Binding-site contacts:
Ligand atom SG2 contacts residue PRO12 of chain 1.D at 3.7 Å.
Ligand atom O11 contacts residue ARG173 of chain 1.D at 3.3 Å (salt-bridge).
Ligand atom O12 contacts residue TYR169 of chain 1.D at 2.5 Å (h-bond).
Ligand atom CG1 contacts residue TYR13 of chain 1.D at 3.3 Å (hydrophobic).
Ligand atom O2 contacts residue ILE55 of chain 1.D at 2.9 Å (h-bond).
Ligand atom SG2 contacts residue SER11 of chain 1.D at 3.2 Å (h-bond).
Ligand atom N2 contacts residue ILE55 of chain 1.D at 2.9 Å (h-bond).
Ligand atom CB2 contacts residue SER11 of chain 1.D at 3.6 Å.
Ligand atom C1 contacts residue ASP68 of chain 1.D at 3.4 Å.
Ligand atom O02 contacts residue ASP68 of chain 1.D at 3.4 Å.
Ligand atom O32 contacts residue GLY53 of chain 1.D at 3.3 Å (h-bond).
Ligand atom CD1 contacts residue ILE55 of chain 1.D at 3.6 Å (hydrophobic).
Ligand atom C3 contacts residue LYS136 of chain 1.H at 3.4 Å.
Ligand atom O12 contacts residue ARG173 of chain 1.D at 3.0 Å (salt-bridge).
Ligand atom C09 contacts residue TYR169 of chain 1.D at 3.4 Å (hydrophobic).
Ligand atom CD1 contacts residue TYR13 of chain 1.D at 3.3 Å (hydrophobic).
Ligand atom O32 contacts residue PRO39 of chain 1.D at 3.2 Å (h-bond).
Ligand atom O32 contacts residue SER38 of chain 1.D at 3.3 Å.
Ligand atom CA3 contacts residue GLY53 of chain 1.D at 3.4 Å.
Ligand atom N1 contacts residue ASP68 of chain 1.D at 2.8 Å (salt-bridge).
Ligand atom N3 contacts residue TYR115 of chain 1.D at 2.8 Å (h-bond).
Ligand atom O31 contacts residue PRO39 of chain 1.D at 3.6 Å.
Ligand atom O02 contacts residue SER69 of chain 1.D at 2.9 Å (h-bond).
Ligand atom C3 contacts residue GLY53 of chain 1.D at 3.5 Å.
Ligand atom O01 contacts residue TYR13 of chain 1.D at 3.2 Å.
Ligand atom O31 contacts residue LYS136 of chain 1.H at 3.5 Å (salt-bridge).
Ligand atom C10 contacts residue TYR169 of chain 1.D at 3.3 Å (hydrophobic).
Ligand atom CA3 contacts residue TYR115 of chain 1.D at 3.4 Å (hydrophobic).
Ligand atom O31 contacts residue LYS54 of chain 1.D at 3.4 Å.
Ligand atom N2 contacts residue TYR13 of chain 1.D at 3.6 Å.
Ligand atom CG1 contacts residue ILE55 of chain 1.D at 3.3 Å (hydrophobic).
Ligand atom O01 contacts residue SER69 of chain 1.D at 2.5 Å (h-bond).
Ligand atom O01 contacts residue ASP68 of chain 1.D at 3.5 Å (salt-bridge).
Ligand atom C08 contacts residue SER11 of chain 1.D at 3.5 Å.
Ligand atom O2 contacts residue LYS54 of chain 1.D at 3.2 Å.
Ligand atom OE1 contacts residue TYR13 of chain 1.D at 3.4 Å.
Ligand atom O32 contacts residue LYS136 of chain 1.H at 2.6 Å (salt-bridge).
Ligand atom C1 contacts residue SER69 of chain 1.D at 3.3 Å.
Ligand atom O02 contacts residue PRO56 of chain 1.D at 3.4 Å.
Ligand atom CA1 contacts residue ASP68 of chain 1.D at 3.6 Å.

Sequence of chain 1.H:
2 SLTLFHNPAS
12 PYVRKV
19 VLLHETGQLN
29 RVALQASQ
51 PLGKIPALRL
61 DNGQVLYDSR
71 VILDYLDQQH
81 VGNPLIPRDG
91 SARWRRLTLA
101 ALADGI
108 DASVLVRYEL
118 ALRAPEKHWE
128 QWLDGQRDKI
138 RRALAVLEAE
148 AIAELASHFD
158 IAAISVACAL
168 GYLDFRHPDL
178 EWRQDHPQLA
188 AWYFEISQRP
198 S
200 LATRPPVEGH

Sequence of chain 1.D:
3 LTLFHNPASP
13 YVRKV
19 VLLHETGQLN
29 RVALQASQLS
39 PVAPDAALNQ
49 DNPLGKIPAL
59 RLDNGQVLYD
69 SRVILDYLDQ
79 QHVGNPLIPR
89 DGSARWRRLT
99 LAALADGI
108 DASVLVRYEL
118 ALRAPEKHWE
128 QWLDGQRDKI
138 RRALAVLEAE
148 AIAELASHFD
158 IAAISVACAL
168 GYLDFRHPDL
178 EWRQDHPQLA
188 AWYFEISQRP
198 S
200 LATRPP

A protein and the small-molecule ligand that binds it are described below.
Small molecule (SMILES): N[C@@H](CCC(=O)N[C@@H](CSCCC(=O)O)C(=O)NCC(=O)O)C(=O)O